Binding-site contacts:
Ligand atom C3 contacts residue ASN179 of chain 1.A at 3.8 Å.
Ligand atom C1 contacts residue ASN179 of chain 1.A at 1.4 Å.
Ligand atom C7 contacts residue ASN179 of chain 1.A at 4.0 Å.
Ligand atom C2 contacts residue ASN179 of chain 1.A at 2.5 Å.
Ligand atom C4 contacts residue ASN179 of chain 1.A at 4.2 Å.
Ligand atom N2 contacts residue ASN179 of chain 1.A at 2.9 Å (h-bond).
Ligand atom C5 contacts residue ASN179 of chain 1.A at 3.7 Å.
Ligand atom O6 contacts residue ASN179 of chain 1.A at 4.1 Å.
Ligand atom O5 contacts residue ASN179 of chain 1.A at 2.4 Å (h-bond).

A small-molecule ligand and the protein it binds are described below.
Small molecule (SMILES): CC(=O)N[C@@H]1[C@@H](O)[C@H](O)[C@@H](CO)O[C@H]1O

Sequence of chain 1.A:
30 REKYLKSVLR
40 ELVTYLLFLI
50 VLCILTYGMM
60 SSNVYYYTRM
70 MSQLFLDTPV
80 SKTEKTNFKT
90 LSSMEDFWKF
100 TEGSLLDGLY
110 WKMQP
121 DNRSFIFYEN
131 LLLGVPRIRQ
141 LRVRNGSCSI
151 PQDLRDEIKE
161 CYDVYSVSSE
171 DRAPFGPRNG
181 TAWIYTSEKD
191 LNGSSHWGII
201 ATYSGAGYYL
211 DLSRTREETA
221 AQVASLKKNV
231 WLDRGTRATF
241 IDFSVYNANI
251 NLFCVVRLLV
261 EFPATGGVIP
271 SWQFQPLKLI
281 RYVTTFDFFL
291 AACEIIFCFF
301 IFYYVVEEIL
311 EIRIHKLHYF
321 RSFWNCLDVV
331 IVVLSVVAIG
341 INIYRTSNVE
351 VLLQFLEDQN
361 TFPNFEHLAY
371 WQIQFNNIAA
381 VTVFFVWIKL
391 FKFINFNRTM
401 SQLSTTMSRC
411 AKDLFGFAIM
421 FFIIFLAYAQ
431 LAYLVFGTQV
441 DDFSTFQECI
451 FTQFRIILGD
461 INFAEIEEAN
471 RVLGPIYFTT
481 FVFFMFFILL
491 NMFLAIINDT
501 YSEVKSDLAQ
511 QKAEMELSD